Sequence of chain 1.B:
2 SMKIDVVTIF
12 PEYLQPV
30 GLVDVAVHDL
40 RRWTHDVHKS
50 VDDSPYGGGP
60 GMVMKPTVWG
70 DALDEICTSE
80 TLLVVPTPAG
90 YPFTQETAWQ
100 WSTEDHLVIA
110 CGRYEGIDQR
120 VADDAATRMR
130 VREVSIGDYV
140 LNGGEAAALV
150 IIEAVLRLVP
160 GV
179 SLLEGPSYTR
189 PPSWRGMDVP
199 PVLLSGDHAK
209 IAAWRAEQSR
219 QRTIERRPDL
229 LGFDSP

This protein binds this small molecule.
Small molecule (SMILES): COc1cc(COC(=O)c2cn[nH]c2)cc(-c2cccnc2)c1

Binding-site contacts:
Ligand atom N12 contacts residue ILE135 of chain 1.A at 2.9 Å (h-bond).
Ligand atom C04 contacts residue PRO85 of chain 1.A at 3.6 Å (hydrophobic).
Ligand atom N12 contacts residue SER134 of chain 1.A at 3.4 Å.
Ligand atom C15 contacts residue PRO87 of chain 1.A at 3.6 Å (hydrophobic).
Ligand atom C17 contacts residue TYR113 of chain 1.A at 3.4 Å (hydrophobic).
Ligand atom O14 contacts residue PRO87 of chain 1.A at 3.6 Å.
Ligand atom N11 contacts residue SER134 of chain 1.A at 3.3 Å (h-bond).
Ligand atom C22 contacts residue LEU140 of chain 1.A at 3.3 Å (hydrophobic).
Ligand atom C23 contacts residue TYR113 of chain 1.A at 3.9 Å (hydrophobic).
Ligand atom C22 contacts residue TYR113 of chain 1.A at 3.5 Å (hydrophobic).
Ligand atom O14 contacts residue LEU140 of chain 1.A at 2.9 Å (h-bond).
Ligand atom C21 contacts residue VAL139 of chain 1.A at 3.5 Å (hydrophobic).
Ligand atom C16 contacts residue PRO87 of chain 1.A at 3.7 Å (hydrophobic).
Ligand atom C01 contacts residue PRO85 of chain 1.A at 3.6 Å (hydrophobic).
Ligand atom C20 contacts residue GLU114 of chain 1.A at 3.5 Å.
Ligand atom C04 contacts residue PRO87 of chain 1.A at 3.8 Å (hydrophobic).
Ligand atom N11 contacts residue ILE135 of chain 1.A at 3.6 Å.
Ligand atom O07 contacts residue PRO87 of chain 1.A at 3.8 Å.
Ligand atom C16 contacts residue TYR113 of chain 1.A at 3.7 Å (hydrophobic).
Ligand atom C23 contacts residue PRO87 of chain 1.A at 3.8 Å (hydrophobic).
Ligand atom C10 contacts residue TYR138 of chain 1.A at 3.1 Å (hydrophobic).
Ligand atom C09 contacts residue PRO87 of chain 1.A at 3.8 Å (hydrophobic).
Ligand atom C08 contacts residue PRO87 of chain 1.A at 3.7 Å (hydrophobic).
Ligand atom C05 contacts residue PRO87 of chain 1.A at 3.6 Å (hydrophobic).
Ligand atom N11 contacts residue TYR138 of chain 1.A at 3.8 Å.
Ligand atom N19 contacts residue GLU114 of chain 1.A at 3.0 Å (salt-bridge).
Ligand atom O02 contacts residue GLY115 of chain 1.A at 3.5 Å.
Ligand atom C03 contacts residue PRO87 of chain 1.A at 3.9 Å (hydrophobic).
Ligand atom N11 contacts residue GLY136 of chain 1.A at 3.0 Å (h-bond).
Ligand atom C21 contacts residue ARG156 of chain 1.B at 3.8 Å.
Ligand atom C23 contacts residue GLU114 of chain 1.A at 3.5 Å.
Ligand atom C22 contacts residue VAL139 of chain 1.A at 3.6 Å (hydrophobic).
Ligand atom C06 contacts residue GLY142 of chain 1.A at 3.4 Å.
Ligand atom C13 contacts residue THR86 of chain 1.A at 3.8 Å.
Ligand atom C18 contacts residue GLU182 of chain 1.B at 3.1 Å.
Ligand atom C15 contacts residue LEU140 of chain 1.A at 3.7 Å (hydrophobic).
Ligand atom C18 contacts residue GLU114 of chain 1.A at 3.5 Å.
Ligand atom C10 contacts residue GLY136 of chain 1.A at 3.8 Å.
Ligand atom N19 contacts residue GLU182 of chain 1.B at 3.1 Å (salt-bridge).
Ligand atom C06 contacts residue GLY143 of chain 1.A at 3.6 Å.

Sequence of chain 1.A:
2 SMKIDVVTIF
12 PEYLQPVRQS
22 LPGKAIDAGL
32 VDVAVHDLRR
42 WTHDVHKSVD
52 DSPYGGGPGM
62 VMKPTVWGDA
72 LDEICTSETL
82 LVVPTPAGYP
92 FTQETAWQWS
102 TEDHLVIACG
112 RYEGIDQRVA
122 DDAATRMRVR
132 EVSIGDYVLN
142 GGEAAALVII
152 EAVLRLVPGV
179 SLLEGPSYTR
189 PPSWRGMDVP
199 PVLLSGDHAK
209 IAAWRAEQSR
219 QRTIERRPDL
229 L